Sequence of chain 2.A:
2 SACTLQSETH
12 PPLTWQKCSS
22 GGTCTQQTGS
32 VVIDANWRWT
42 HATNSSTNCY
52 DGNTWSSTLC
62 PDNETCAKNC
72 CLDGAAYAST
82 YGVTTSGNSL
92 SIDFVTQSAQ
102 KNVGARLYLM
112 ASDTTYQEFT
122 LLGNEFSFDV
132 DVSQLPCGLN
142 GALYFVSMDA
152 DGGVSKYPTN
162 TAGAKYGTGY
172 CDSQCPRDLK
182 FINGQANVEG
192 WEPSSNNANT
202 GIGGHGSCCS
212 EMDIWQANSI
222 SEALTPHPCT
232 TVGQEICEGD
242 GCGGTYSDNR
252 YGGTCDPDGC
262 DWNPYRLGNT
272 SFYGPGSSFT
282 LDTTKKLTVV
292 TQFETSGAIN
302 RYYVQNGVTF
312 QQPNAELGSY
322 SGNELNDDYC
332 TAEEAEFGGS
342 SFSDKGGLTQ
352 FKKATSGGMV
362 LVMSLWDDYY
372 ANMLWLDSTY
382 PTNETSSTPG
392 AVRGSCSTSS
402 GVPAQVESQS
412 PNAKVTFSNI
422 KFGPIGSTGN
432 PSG

The small molecule below binds the protein below.
Small molecule (SMILES): CC(=O)N[C@@H]1[C@@H](O)[C@H](O)[C@@H](CO)O[C@H]1O

Binding-site contacts:
Ligand atom C5 contacts residue PHE273 of chain 2.A at 4.0 Å (hydrophobic).
Ligand atom C3 contacts residue SER21 of chain 1.A at 4.4 Å.
Ligand atom C6 contacts residue THR281 of chain 2.A at 4.3 Å.
Ligand atom O6 contacts residue PRO314 of chain 2.A at 3.9 Å.
Ligand atom C7 contacts residue ASN270 of chain 2.A at 3.3 Å.
Ligand atom O5 contacts residue THR281 of chain 2.A at 4.5 Å.
Ligand atom C6 contacts residue PHE273 of chain 2.A at 3.9 Å (hydrophobic).
Ligand atom C1 contacts residue PRO314 of chain 2.A at 4.3 Å (hydrophobic).
Ligand atom N2 contacts residue ASN270 of chain 2.A at 3.0 Å (h-bond).
Ligand atom O4 contacts residue GLY22 of chain 1.A at 3.4 Å (h-bond).
Ligand atom C4 contacts residue SER21 of chain 1.A at 3.3 Å.
Ligand atom O4 contacts residue SER21 of chain 1.A at 2.9 Å (h-bond).
Ligand atom O6 contacts residue SER21 of chain 1.A at 3.5 Å.
Ligand atom O6 contacts residue GLN312 of chain 2.A at 4.5 Å.
Ligand atom C6 contacts residue PRO314 of chain 2.A at 4.4 Å (hydrophobic).
Ligand atom C8 contacts residue ASN270 of chain 2.A at 4.0 Å.
Ligand atom C3 contacts residue ASN270 of chain 2.A at 3.8 Å.
Ligand atom C6 contacts residue SER21 of chain 1.A at 3.9 Å.
Ligand atom C5 contacts residue SER21 of chain 1.A at 4.4 Å.
Ligand atom C1 contacts residue PHE273 of chain 2.A at 4.3 Å (hydrophobic).
Ligand atom C2 contacts residue ASN270 of chain 2.A at 2.5 Å.
Ligand atom C5 contacts residue ASN270 of chain 2.A at 3.6 Å.
Ligand atom C4 contacts residue ASN270 of chain 2.A at 4.2 Å.
Ligand atom O5 contacts residue PRO314 of chain 2.A at 3.6 Å.
Ligand atom O7 contacts residue ASN270 of chain 2.A at 3.1 Å (h-bond).
Ligand atom O3 contacts residue SER21 of chain 1.A at 4.2 Å.
Ligand atom C5 contacts residue THR281 of chain 2.A at 3.8 Å.
Ligand atom O5 contacts residue ASN270 of chain 2.A at 2.3 Å (h-bond).
Ligand atom C1 contacts residue ASN270 of chain 2.A at 1.4 Å.
Ligand atom O5 contacts residue PHE273 of chain 2.A at 3.8 Å.

Sequence of chain 1.A:
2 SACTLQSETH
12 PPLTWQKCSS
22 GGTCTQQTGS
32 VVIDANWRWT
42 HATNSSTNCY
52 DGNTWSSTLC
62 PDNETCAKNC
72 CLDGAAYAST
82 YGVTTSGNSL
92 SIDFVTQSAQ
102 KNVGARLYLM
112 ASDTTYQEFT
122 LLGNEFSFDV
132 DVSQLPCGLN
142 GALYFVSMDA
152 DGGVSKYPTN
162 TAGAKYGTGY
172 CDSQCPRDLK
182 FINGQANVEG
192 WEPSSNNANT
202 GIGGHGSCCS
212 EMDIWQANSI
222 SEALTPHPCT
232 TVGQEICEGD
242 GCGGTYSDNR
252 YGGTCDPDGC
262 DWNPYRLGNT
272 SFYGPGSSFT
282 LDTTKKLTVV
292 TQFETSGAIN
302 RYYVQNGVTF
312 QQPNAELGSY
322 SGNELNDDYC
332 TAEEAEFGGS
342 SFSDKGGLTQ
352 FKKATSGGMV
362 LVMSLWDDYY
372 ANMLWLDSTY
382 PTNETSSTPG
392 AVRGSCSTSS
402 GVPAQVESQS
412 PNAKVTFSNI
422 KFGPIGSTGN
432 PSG